Binding-site contacts:
Ligand atom O1 contacts residue LEU65 of chain 2.A at 3.4 Å.
Ligand atom OH contacts residue CYS158 of chain 2.A at 3.2 Å.
Ligand atom CE2 contacts residue GLY34 of chain 2.A at 3.6 Å.
Ligand atom CD2 contacts residue GLN155 of chain 2.A at 3.6 Å.
Ligand atom O1 contacts residue ALA67 of chain 2.A at 3.6 Å.
Ligand atom N contacts residue GLN173 of chain 2.A at 2.8 Å (h-bond).
Ligand atom NN contacts residue CYS70 of chain 2.A at 3.5 Å (h-bond).
Ligand atom NN contacts residue LEU65 of chain 2.A at 3.2 Å.
Ligand atom OXT contacts residue PHE35 of chain 2.A at 3.9 Å.
Ligand atom OH contacts residue LEU65 of chain 2.A at 3.4 Å.
Ligand atom C contacts residue GLN173 of chain 2.A at 3.5 Å.
Ligand atom CA contacts residue TYR151 of chain 2.A at 3.4 Å (hydrophobic).
Ligand atom CE2 contacts residue GLN155 of chain 2.A at 3.6 Å.
Ligand atom O2 contacts residue LEU65 of chain 2.A at 3.6 Å.
Ligand atom O contacts residue TYR151 of chain 2.A at 3.4 Å (h-bond).
Ligand atom C contacts residue TYR151 of chain 2.A at 3.5 Å (hydrophobic).
Ligand atom N contacts residue GLN155 of chain 2.A at 2.8 Å (h-bond).
Ligand atom NN contacts residue GLN109 of chain 2.A at 3.4 Å (h-bond).
Ligand atom CG contacts residue GLY34 of chain 2.A at 3.8 Å.
Ligand atom O2 contacts residue CYS158 of chain 2.A at 3.4 Å.
Ligand atom OXT contacts residue GLU36 of chain 2.A at 3.2 Å (salt-bridge).
Ligand atom O1 contacts residue GLN109 of chain 2.A at 3.1 Å (h-bond).
Ligand atom OH contacts residue GLN155 of chain 2.A at 3.7 Å.
Ligand atom CD1 contacts residue ALA67 of chain 2.A at 3.4 Å (hydrophobic).
Ligand atom CB contacts residue GLY34 of chain 2.A at 3.6 Å.
Ligand atom O1 contacts residue CYS70 of chain 2.A at 3.1 Å (h-bond).
Ligand atom CE1 contacts residue LEU65 of chain 2.A at 3.4 Å (hydrophobic).
Ligand atom CB contacts residue TYR151 of chain 2.A at 3.6 Å (hydrophobic).
Ligand atom O2 contacts residue GLN155 of chain 2.A at 3.5 Å.
Ligand atom CA contacts residue GLN173 of chain 2.A at 3.4 Å.
Ligand atom O2 contacts residue GLN109 of chain 2.A at 2.9 Å (h-bond).
Ligand atom CD2 contacts residue GLY34 of chain 2.A at 3.3 Å.
Ligand atom CZ contacts residue GLN155 of chain 2.A at 3.5 Å.
Ligand atom O2 contacts residue MET154 of chain 2.A at 3.8 Å.
Ligand atom O contacts residue GLN173 of chain 2.A at 3.0 Å (h-bond).
Ligand atom O2 contacts residue CYS70 of chain 2.A at 3.9 Å.
Ligand atom CZ contacts residue LEU65 of chain 2.A at 3.5 Å (hydrophobic).
Ligand atom N contacts residue TYR151 of chain 2.A at 2.7 Å (h-bond).
Ligand atom CD1 contacts residue GLN155 of chain 2.A at 3.8 Å.
Ligand atom CG contacts residue GLN155 of chain 2.A at 3.6 Å.

A protein and the small-molecule ligand that binds it are described below.
Small molecule (SMILES): N[C@@H](Cc1ccc(O)c([N+](=O)[O-])c1)C(=O)O

Sequence of chain 2.A:
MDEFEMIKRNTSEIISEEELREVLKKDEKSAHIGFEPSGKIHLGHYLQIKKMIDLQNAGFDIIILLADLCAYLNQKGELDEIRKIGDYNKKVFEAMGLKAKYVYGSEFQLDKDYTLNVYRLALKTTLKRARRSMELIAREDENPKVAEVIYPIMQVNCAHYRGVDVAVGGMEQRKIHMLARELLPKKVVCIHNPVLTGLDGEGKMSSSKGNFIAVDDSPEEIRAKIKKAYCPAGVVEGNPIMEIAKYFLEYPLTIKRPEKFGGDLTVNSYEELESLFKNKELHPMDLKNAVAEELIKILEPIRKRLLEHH